Sequence of chain 1.A:
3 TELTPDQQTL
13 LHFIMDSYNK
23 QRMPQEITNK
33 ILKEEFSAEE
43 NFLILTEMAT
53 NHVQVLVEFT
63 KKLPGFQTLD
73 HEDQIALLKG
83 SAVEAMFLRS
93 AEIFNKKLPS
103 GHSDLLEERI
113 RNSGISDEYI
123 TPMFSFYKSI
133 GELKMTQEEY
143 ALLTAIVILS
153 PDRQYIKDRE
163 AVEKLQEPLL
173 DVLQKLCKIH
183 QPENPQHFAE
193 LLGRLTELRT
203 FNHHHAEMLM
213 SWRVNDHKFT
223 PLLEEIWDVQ

Binding-site contacts:
Ligand atom O25 contacts residue ARG91 of chain 1.A at 2.6 Å (salt-bridge).
Ligand atom C19 contacts residue MET25 of chain 1.A at 4.0 Å (hydrophobic).
Ligand atom C21 contacts residue ARG91 of chain 1.A at 3.8 Å.
Ligand atom N6 contacts residue TRP214 of chain 1.A at 3.7 Å.
Ligand atom C3 contacts residue THR48 of chain 1.A at 3.8 Å.
Ligand atom C22 contacts residue ARG91 of chain 1.A at 3.7 Å.
Ligand atom O5 contacts residue HIS207 of chain 1.A at 4.0 Å.
Ligand atom C3 contacts residue PHE44 of chain 1.A at 3.9 Å (hydrophobic).
Ligand atom O24 contacts residue HIS54 of chain 1.A at 3.2 Å (h-bond).
Ligand atom C13 contacts residue MET50 of chain 1.A at 3.7 Å (hydrophobic).
Ligand atom C34 contacts residue PHE89 of chain 1.A at 3.8 Å (hydrophobic).
Ligand atom C19 contacts residue THR30 of chain 1.A at 3.5 Å.
Ligand atom C27 contacts residue MET88 of chain 1.A at 3.6 Å (hydrophobic).
Ligand atom C14 contacts residue MET50 of chain 1.A at 3.9 Å (hydrophobic).
Ligand atom CL37 contacts residue HIS207 of chain 1.A at 4.0 Å.
Ligand atom C16 contacts residue ILE95 of chain 1.A at 3.8 Å (hydrophobic).
Ligand atom C13 contacts residue SER92 of chain 1.A at 3.7 Å.
Ligand atom N6 contacts residue HIS207 of chain 1.A at 3.4 Å (h-bond).
Ligand atom C18 contacts residue ILE95 of chain 1.A at 3.9 Å (hydrophobic).
Ligand atom CL37 contacts residue TRP229 of chain 1.A at 3.9 Å.
Ligand atom C26 contacts residue HIS54 of chain 1.A at 3.8 Å.
Ligand atom C33 contacts residue TYR129 of chain 1.A at 3.8 Å (hydrophobic).
Ligand atom C1 contacts residue THR48 of chain 1.A at 3.7 Å.
Ligand atom C1 contacts residue TRP229 of chain 1.A at 4.0 Å (hydrophobic).
Ligand atom C3 contacts residue LEU47 of chain 1.A at 3.5 Å (hydrophobic).
Ligand atom C27 contacts residue HIS54 of chain 1.A at 3.7 Å.
Ligand atom C26 contacts residue MET25 of chain 1.A at 3.8 Å (hydrophobic).
Ligand atom C9 contacts residue ALA51 of chain 1.A at 3.6 Å (hydrophobic).
Ligand atom C2 contacts residue LEU47 of chain 1.A at 3.6 Å (hydrophobic).
Ligand atom CL37 contacts residue MET88 of chain 1.A at 3.4 Å.
Ligand atom O24 contacts residue ARG91 of chain 1.A at 4.0 Å.
Ligand atom O5 contacts residue TRP214 of chain 1.A at 3.2 Å.
Ligand atom C34 contacts residue SER92 of chain 1.A at 3.9 Å.
Ligand atom C9 contacts residue LEU47 of chain 1.A at 3.4 Å (hydrophobic).
Ligand atom C35 contacts residue PHE89 of chain 1.A at 3.8 Å (hydrophobic).
Ligand atom C2 contacts residue THR48 of chain 1.A at 3.6 Å.
Ligand atom C21 contacts residue MET25 of chain 1.A at 3.9 Å (hydrophobic).
Ligand atom C23 contacts residue ARG91 of chain 1.A at 3.3 Å.
Ligand atom C20 contacts residue MET25 of chain 1.A at 3.4 Å (hydrophobic).
Ligand atom C17 contacts residue ILE95 of chain 1.A at 3.7 Å (hydrophobic).

A protein and the small-molecule ligand that binds it are described below.
Small molecule (SMILES): CC(C)c1onc(-c2c(Cl)cccc2Cl)c1COc1ccc2c(ccn2Cc2cccc(C(=O)O)c2)c1